Sequence of chain 1.C:
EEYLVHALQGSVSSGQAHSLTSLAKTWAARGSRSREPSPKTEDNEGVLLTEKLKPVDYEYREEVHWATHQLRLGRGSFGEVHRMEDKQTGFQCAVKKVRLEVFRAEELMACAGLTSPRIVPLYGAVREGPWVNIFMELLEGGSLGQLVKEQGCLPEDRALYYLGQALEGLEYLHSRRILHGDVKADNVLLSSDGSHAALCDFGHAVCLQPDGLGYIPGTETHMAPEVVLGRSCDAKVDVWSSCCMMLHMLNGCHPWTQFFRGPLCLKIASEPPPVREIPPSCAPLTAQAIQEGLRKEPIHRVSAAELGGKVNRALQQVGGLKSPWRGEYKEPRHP

Binding-site contacts:
Ligand atom O2B contacts residue GLY81 of chain 1.C at 3.2 Å.
Ligand atom PB contacts residue ASP206 of chain 1.C at 3.4 Å.
Ligand atom O2A contacts residue MG1 of chain 1.L at 2.0 Å.
Ligand atom O4' contacts residue GLY79 of chain 1.C at 3.5 Å.
Ligand atom C6 contacts residue LEU194 of chain 1.C at 3.5 Å (hydrophobic).
Ligand atom C5 contacts residue LEU194 of chain 1.C at 3.6 Å (hydrophobic).
Ligand atom O1B contacts residue GLY84 of chain 1.C at 2.9 Å (h-bond).
Ligand atom PA contacts residue MG1 of chain 1.L at 3.3 Å.
Ligand atom C3' contacts residue ASP191 of chain 1.C at 3.5 Å.
Ligand atom O3G contacts residue ASP206 of chain 1.C at 3.3 Å (salt-bridge).
Ligand atom N6 contacts residue GLU142 of chain 1.C at 3.0 Å (salt-bridge).
Ligand atom PG contacts residue ASP206 of chain 1.C at 2.7 Å.
Ligand atom O4' contacts residue VAL86 of chain 1.C at 3.5 Å.
Ligand atom O2B contacts residue ASP206 of chain 1.C at 2.8 Å (salt-bridge).
Ligand atom O2A contacts residue ASN192 of chain 1.C at 3.0 Å (h-bond).
Ligand atom O1B contacts residue PHE83 of chain 1.C at 2.9 Å (h-bond).
Ligand atom O3G contacts residue PHE83 of chain 1.C at 3.3 Å.
Ligand atom N6 contacts residue LEU194 of chain 1.C at 3.5 Å.
Ligand atom O5' contacts residue VAL86 of chain 1.C at 3.3 Å.
Ligand atom PB contacts residue LYS101 of chain 1.C at 3.6 Å.
Ligand atom O3B contacts residue LYS101 of chain 1.C at 2.8 Å (salt-bridge).
Ligand atom O2A contacts residue ASP206 of chain 1.C at 2.8 Å (salt-bridge).
Ligand atom S1G contacts residue ASP187 of chain 1.C at 3.2 Å (salt-bridge).
Ligand atom O2G contacts residue PHE83 of chain 1.C at 3.3 Å.
Ligand atom O3B contacts residue ASP206 of chain 1.C at 2.5 Å (salt-bridge).
Ligand atom N6 contacts residue MET141 of chain 1.C at 3.4 Å (h-bond).
Ligand atom C5' contacts residue GLY81 of chain 1.C at 3.5 Å.
Ligand atom PA contacts residue LYS101 of chain 1.C at 3.6 Å.
Ligand atom O1B contacts residue SER82 of chain 1.C at 3.1 Å (h-bond).
Ligand atom O1B contacts residue GLY81 of chain 1.C at 3.0 Å.
Ligand atom O3A contacts residue LYS101 of chain 1.C at 2.9 Å (salt-bridge).
Ligand atom PB contacts residue MG1 of chain 1.L at 3.2 Å.
Ligand atom S1G contacts residue HIS209 of chain 1.C at 3.4 Å.
Ligand atom O3A contacts residue MG1 of chain 1.L at 3.6 Å.
Ligand atom O1A contacts residue LYS101 of chain 1.C at 3.1 Å (salt-bridge).
Ligand atom O2B contacts residue MG1 of chain 1.L at 2.0 Å.
Ligand atom O3' contacts residue ASP191 of chain 1.C at 2.7 Å (salt-bridge).
Ligand atom S1G contacts residue ASP206 of chain 1.C at 2.2 Å (salt-bridge).
Ligand atom PB contacts residue GLY81 of chain 1.C at 3.5 Å.
Ligand atom N1 contacts residue LEU144 of chain 1.C at 3.4 Å (h-bond).

A small-molecule ligand and the protein it binds are described below.
Small molecule (SMILES): Nc1ncnc2c1ncn2[C@@H]1O[C@H](COP(=O)(O)OP(=O)(O)OP(O)(O)=S)[C@@H](O)[C@H]1O